Sequence of chain 1.A:
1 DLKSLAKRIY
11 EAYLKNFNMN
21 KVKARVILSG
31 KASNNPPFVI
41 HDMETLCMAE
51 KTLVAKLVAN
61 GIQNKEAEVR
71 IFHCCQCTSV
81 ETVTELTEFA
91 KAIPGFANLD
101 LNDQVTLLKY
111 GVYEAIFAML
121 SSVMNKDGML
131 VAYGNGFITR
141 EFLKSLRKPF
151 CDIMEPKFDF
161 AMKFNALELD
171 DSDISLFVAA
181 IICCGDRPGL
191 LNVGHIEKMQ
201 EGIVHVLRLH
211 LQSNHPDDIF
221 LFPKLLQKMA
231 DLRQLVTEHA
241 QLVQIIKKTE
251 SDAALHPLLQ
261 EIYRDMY

A protein and the small-molecule ligand that binds it are described below.
Small molecule (SMILES): Cc1nc(-c2ccc(C(F)(F)F)cc2)sc1C(=O)NCc1ccc(OC(C)(C)C(=O)O)cc1

Binding-site contacts:
Ligand atom O20 contacts residue SER79 of chain 1.A at 2.9 Å (h-bond).
Ligand atom C11 contacts residue MET154 of chain 1.A at 3.8 Å (hydrophobic).
Ligand atom C4 contacts residue VAL131 of chain 1.A at 3.5 Å (hydrophobic).
Ligand atom O15 contacts residue HIS239 of chain 1.A at 3.3 Å (h-bond).
Ligand atom C19 contacts residue SER79 of chain 1.A at 3.7 Å.
Ligand atom C12 contacts residue MET154 of chain 1.A at 3.7 Å (hydrophobic).
Ligand atom N9 contacts residue MET154 of chain 1.A at 3.6 Å (h-bond).
Ligand atom C13 contacts residue ILE153 of chain 1.A at 3.6 Å (hydrophobic).
Ligand atom C19 contacts residue TYR113 of chain 1.A at 3.3 Å (hydrophobic).
Ligand atom C23 contacts residue SER79 of chain 1.A at 3.8 Å.
Ligand atom C17 contacts residue PHE72 of chain 1.A at 3.7 Å (hydrophobic).
Ligand atom S5 contacts residue THR78 of chain 1.A at 3.4 Å (h-bond).
Ligand atom F33 contacts residue ILE40 of chain 1.A at 3.4 Å.
Ligand atom C25 contacts residue VAL131 of chain 1.A at 3.5 Å (hydrophobic).
Ligand atom O20 contacts residue LEU259 of chain 1.A at 3.6 Å.
Ligand atom C25 contacts residue CYS74 of chain 1.A at 3.7 Å (hydrophobic).
Ligand atom N3 contacts residue VAL131 of chain 1.A at 3.8 Å.
Ligand atom C10 contacts residue MET154 of chain 1.A at 3.5 Å (hydrophobic).
Ligand atom F31 contacts residue GLU50 of chain 1.A at 3.6 Å.
Ligand atom C7 contacts residue CYS75 of chain 1.A at 3.8 Å (hydrophobic).
Ligand atom C18 contacts residue GLN76 of chain 1.A at 3.7 Å.
Ligand atom C1 contacts residue MET154 of chain 1.A at 3.8 Å (hydrophobic).
Ligand atom F32 contacts residue VAL54 of chain 1.A at 3.4 Å.
Ligand atom O8 contacts residue THR78 of chain 1.A at 3.6 Å.
Ligand atom C14 contacts residue HIS239 of chain 1.A at 3.6 Å.
Ligand atom O20 contacts residue TYR113 of chain 1.A at 2.5 Å (h-bond).
Ligand atom C2 contacts residue CYS75 of chain 1.A at 3.5 Å (hydrophobic).
Ligand atom C12 contacts residue CYS75 of chain 1.A at 3.5 Å (hydrophobic).
Ligand atom C22 contacts residue SER79 of chain 1.A at 3.6 Å.
Ligand atom O21 contacts residue HIS239 of chain 1.A at 2.8 Å (h-bond).
Ligand atom C24 contacts residue VAL131 of chain 1.A at 3.8 Å (hydrophobic).
Ligand atom C19 contacts residue HIS239 of chain 1.A at 3.7 Å.
Ligand atom N9 contacts residue MET129 of chain 1.A at 3.8 Å.
Ligand atom C6 contacts residue CYS75 of chain 1.A at 3.5 Å (hydrophobic).
Ligand atom C19 contacts residue TYR263 of chain 1.A at 3.7 Å (hydrophobic).
Ligand atom C18 contacts residue SER79 of chain 1.A at 3.8 Å.
Ligand atom O21 contacts residue TYR263 of chain 1.A at 2.6 Å (h-bond).
Ligand atom C13 contacts residue CYS75 of chain 1.A at 3.6 Å (hydrophobic).
Ligand atom O21 contacts residue TYR113 of chain 1.A at 3.1 Å.
Ligand atom C18 contacts residue CYS75 of chain 1.A at 3.7 Å (hydrophobic).